Binding-site contacts:
Ligand atom OP2 contacts residue ALA16 of chain 45.A at 4.1 Å.
Ligand atom O2 contacts residue A3 of chain 45.B at 3.2 Å.
Ligand atom C2 contacts residue A1 of chain 45.B at 3.1 Å.
Ligand atom C5' contacts residue ARG19 of chain 45.A at 3.2 Å.
Ligand atom N3 contacts residue A2 of chain 45.B at 3.7 Å.
Ligand atom C3' contacts residue ARG15 of chain 45.A at 3.8 Å.
Ligand atom C4' contacts residue ARG19 of chain 45.A at 3.7 Å.
Ligand atom C2' contacts residue ARG19 of chain 45.A at 3.6 Å.
Ligand atom N1 contacts residue ARG19 of chain 45.A at 3.9 Å.
Ligand atom N3 contacts residue A3 of chain 45.B at 2.8 Å (h-bond).
Ligand atom P contacts residue ARG15 of chain 45.A at 3.1 Å.
Ligand atom C4' contacts residue ARG15 of chain 45.A at 3.3 Å.
Ligand atom O4' contacts residue ARG19 of chain 45.A at 3.9 Å.
Ligand atom O3' contacts residue ARG19 of chain 45.A at 3.6 Å (salt-bridge).
Ligand atom OP1 contacts residue LYS18 of chain 45.A at 3.7 Å.
Ligand atom O2 contacts residue A1 of chain 45.B at 2.7 Å (h-bond).
Ligand atom OP1 contacts residue ARG19 of chain 45.A at 4.1 Å.
Ligand atom N3 contacts residue A1 of chain 45.B at 2.7 Å (h-bond).
Ligand atom C4 contacts residue A3 of chain 45.B at 3.6 Å.
Ligand atom C4 contacts residue ARG19 of chain 45.A at 3.9 Å.
Ligand atom OP2 contacts residue ARG15 of chain 45.A at 2.5 Å.
Ligand atom P contacts residue ARG19 of chain 45.A at 2.8 Å.
Ligand atom OP2 contacts residue ARG19 of chain 45.A at 2.1 Å (salt-bridge).
Ligand atom C5 contacts residue ARG19 of chain 45.A at 2.9 Å.
Ligand atom C5' contacts residue ARG15 of chain 45.A at 2.5 Å.
Ligand atom C6 contacts residue ARG19 of chain 45.A at 2.7 Å.
Ligand atom O3' contacts residue ARG15 of chain 45.A at 3.1 Å (salt-bridge).
Ligand atom C2 contacts residue A2 of chain 45.B at 3.9 Å.
Ligand atom O2 contacts residue A2 of chain 45.B at 3.7 Å.
Ligand atom C1' contacts residue ARG19 of chain 45.A at 4.3 Å.
Ligand atom OP1 contacts residue MET14 of chain 45.A at 3.8 Å.
Ligand atom C3' contacts residue ARG19 of chain 45.A at 3.4 Å.
Ligand atom C4 contacts residue A1 of chain 45.B at 3.4 Å.
Ligand atom O5' contacts residue ARG19 of chain 45.A at 2.1 Å (salt-bridge).
Ligand atom OP1 contacts residue ARG15 of chain 45.A at 2.5 Å.
Ligand atom O5' contacts residue ARG15 of chain 45.A at 3.6 Å.
Ligand atom N1 contacts residue A3 of chain 45.B at 4.3 Å.
Ligand atom O4 contacts residue A3 of chain 45.B at 2.8 Å (h-bond).
Ligand atom C2 contacts residue A3 of chain 45.B at 3.5 Å.
Ligand atom O4 contacts residue A1 of chain 45.B at 3.0 Å (h-bond).

Sequence of chain 45.A:
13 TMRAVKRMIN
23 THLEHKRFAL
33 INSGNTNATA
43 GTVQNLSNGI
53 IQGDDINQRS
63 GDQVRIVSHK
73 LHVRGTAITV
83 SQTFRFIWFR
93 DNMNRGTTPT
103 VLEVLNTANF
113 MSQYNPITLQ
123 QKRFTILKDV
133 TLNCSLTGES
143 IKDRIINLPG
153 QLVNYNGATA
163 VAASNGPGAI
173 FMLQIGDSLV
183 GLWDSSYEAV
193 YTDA

The protein below binds the small molecule below.
Small molecule (SMILES): O=c1ccn([C@@H]2O[C@H](CO[P](=O)(O)O[C@H]3[C@@H](O)[C@H](n4ccc(=O)[nH]c4=O)O[C@@H]3CO[P](=O)(O)O[C@H]3[C@@H](O)[C@H](n4ccc(=O)[nH]c4=O)O[C@@H]3CO[P](=O)(O)O[C@H]3[C@@H](O)[C@H](n4ccc(=O)[nH]c4=O)O[C@@H]3COP(=O)=O)[C@@H](O)[C@H]2O)c(=O)[nH]1